Sequence of chain 29.E:
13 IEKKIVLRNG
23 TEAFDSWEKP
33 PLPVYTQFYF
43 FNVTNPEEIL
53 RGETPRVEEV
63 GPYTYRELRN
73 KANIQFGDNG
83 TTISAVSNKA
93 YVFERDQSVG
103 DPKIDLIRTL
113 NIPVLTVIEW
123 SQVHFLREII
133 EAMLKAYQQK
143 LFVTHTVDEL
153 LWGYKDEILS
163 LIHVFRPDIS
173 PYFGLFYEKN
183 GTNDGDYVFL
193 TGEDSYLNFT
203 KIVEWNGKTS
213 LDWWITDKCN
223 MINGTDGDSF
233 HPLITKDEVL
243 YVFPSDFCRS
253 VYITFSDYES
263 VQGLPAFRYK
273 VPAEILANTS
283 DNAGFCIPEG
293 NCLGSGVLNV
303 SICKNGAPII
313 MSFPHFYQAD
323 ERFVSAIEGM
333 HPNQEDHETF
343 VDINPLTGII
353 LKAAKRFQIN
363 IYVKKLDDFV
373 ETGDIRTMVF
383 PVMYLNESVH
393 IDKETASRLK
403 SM

Binding-site contacts:
Ligand atom O7 contacts residue ASN200 of chain 29.E at 3.3 Å (h-bond).
Ligand atom C8 contacts residue LEU192 of chain 29.E at 3.7 Å (hydrophobic).
Ligand atom C7 contacts residue LEU192 of chain 29.E at 3.8 Å (hydrophobic).
Ligand atom C1 contacts residue ASN200 of chain 29.E at 1.4 Å.
Ligand atom O5 contacts residue SER197 of chain 29.E at 4.0 Å.
Ligand atom C4 contacts residue ASN200 of chain 29.E at 3.8 Å.
Ligand atom C1 contacts residue LEU192 of chain 29.E at 3.9 Å (hydrophobic).
Ligand atom C2 contacts residue ASN200 of chain 29.E at 2.5 Å.
Ligand atom C6 contacts residue LEU199 of chain 29.E at 4.1 Å (hydrophobic).
Ligand atom C5 contacts residue ASN200 of chain 29.E at 3.3 Å.
Ligand atom N2 contacts residue ASN200 of chain 29.E at 3.3 Å (h-bond).
Ligand atom C3 contacts residue ASN200 of chain 29.E at 3.7 Å.
Ligand atom C5 contacts residue SER197 of chain 29.E at 4.2 Å.
Ligand atom C6 contacts residue ASN200 of chain 29.E at 3.3 Å.
Ligand atom C6 contacts residue SER197 of chain 29.E at 4.3 Å.
Ligand atom C7 contacts residue ASN200 of chain 29.E at 3.6 Å.
Ligand atom C8 contacts residue VAL205 of chain 29.E at 3.7 Å (hydrophobic).
Ligand atom C2 contacts residue LEU192 of chain 29.E at 4.3 Å (hydrophobic).
Ligand atom N2 contacts residue LEU192 of chain 29.E at 3.5 Å.
Ligand atom O5 contacts residue ASN200 of chain 29.E at 2.5 Å (h-bond).
Ligand atom O7 contacts residue LYS203 of chain 29.E at 4.0 Å.
Ligand atom O6 contacts residue ASN200 of chain 29.E at 3.0 Å (h-bond).

This small molecule binds to this protein.
Small molecule (SMILES): CC(=O)N[C@@H]1[C@@H](O)[C@H](O)[C@@H](CO)O[C@H]1O